Sequence of chain 1.A:
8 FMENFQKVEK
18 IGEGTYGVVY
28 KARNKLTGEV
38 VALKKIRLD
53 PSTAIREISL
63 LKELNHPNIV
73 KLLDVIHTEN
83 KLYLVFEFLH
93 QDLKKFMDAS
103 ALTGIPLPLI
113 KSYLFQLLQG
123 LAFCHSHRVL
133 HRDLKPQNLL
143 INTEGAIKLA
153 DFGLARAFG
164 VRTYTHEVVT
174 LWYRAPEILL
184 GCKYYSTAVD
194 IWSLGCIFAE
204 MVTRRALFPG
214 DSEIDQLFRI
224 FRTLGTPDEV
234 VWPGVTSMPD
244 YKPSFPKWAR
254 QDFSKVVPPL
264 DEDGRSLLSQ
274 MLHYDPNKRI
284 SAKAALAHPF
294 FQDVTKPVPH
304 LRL

The protein below binds the small molecule below.
Small molecule (SMILES): Nc1nc(Oc2cccc(CC(=O)O)c2)c2nc[nH]c2n1

Binding-site contacts:
Ligand atom N1 contacts residue LEU91 of chain 1.A at 2.9 Å (h-bond).
Ligand atom N1 contacts residue ILE18 of chain 1.A at 3.7 Å.
Ligand atom C11 contacts residue LYS41 of chain 1.A at 3.7 Å.
Ligand atom C1 contacts residue LEU91 of chain 1.A at 3.7 Å (hydrophobic).
Ligand atom N4 contacts residue ALA39 of chain 1.A at 3.6 Å.
Ligand atom C9 contacts residue THR22 of chain 1.A at 3.4 Å.
Ligand atom C1 contacts residue LEU142 of chain 1.A at 3.7 Å (hydrophobic).
Ligand atom C13 contacts residue ALA39 of chain 1.A at 3.5 Å (hydrophobic).
Ligand atom C8 contacts residue GLN139 of chain 1.A at 3.5 Å.
Ligand atom N4 contacts residue GLU89 of chain 1.A at 3.0 Å (salt-bridge).
Ligand atom C11 contacts residue ALA39 of chain 1.A at 4.0 Å (hydrophobic).
Ligand atom C5 contacts residue ILE18 of chain 1.A at 3.9 Å (hydrophobic).
Ligand atom N1 contacts residue LEU142 of chain 1.A at 4.0 Å.
Ligand atom C4 contacts residue ILE18 of chain 1.A at 3.8 Å (hydrophobic).
Ligand atom N3 contacts residue LYS41 of chain 1.A at 2.8 Å (salt-bridge).
Ligand atom C12 contacts residue GLU89 of chain 1.A at 3.9 Å.
Ligand atom C12 contacts residue PHE88 of chain 1.A at 3.5 Å (hydrophobic).
Ligand atom N4 contacts residue PHE88 of chain 1.A at 4.0 Å.
Ligand atom C9 contacts residue GLY21 of chain 1.A at 3.6 Å.
Ligand atom C12 contacts residue VAL72 of chain 1.A at 3.6 Å (hydrophobic).
Ligand atom O2 contacts residue GLY21 of chain 1.A at 3.3 Å.
Ligand atom N2 contacts residue LEU142 of chain 1.A at 3.9 Å.
Ligand atom C5 contacts residue VAL26 of chain 1.A at 3.9 Å (hydrophobic).
Ligand atom C7 contacts residue GLY21 of chain 1.A at 4.0 Å.
Ligand atom C7 contacts residue GLN139 of chain 1.A at 3.8 Å.
Ligand atom C4 contacts residue VAL26 of chain 1.A at 3.7 Å (hydrophobic).
Ligand atom O3 contacts residue THR22 of chain 1.A at 2.6 Å (h-bond).
Ligand atom N1 contacts residue PHE90 of chain 1.A at 3.6 Å.
Ligand atom O1 contacts residue LYS41 of chain 1.A at 3.4 Å (salt-bridge).
Ligand atom N3 contacts residue ALA152 of chain 1.A at 3.8 Å.
Ligand atom C12 contacts residue LYS41 of chain 1.A at 3.8 Å.
Ligand atom O3 contacts residue LYS137 of chain 1.A at 3.4 Å.
Ligand atom N5 contacts residue LEU142 of chain 1.A at 4.0 Å.
Ligand atom C6 contacts residue GLY21 of chain 1.A at 3.8 Å.
Ligand atom C12 contacts residue ALA39 of chain 1.A at 4.0 Å (hydrophobic).
Ligand atom N5 contacts residue LEU91 of chain 1.A at 3.5 Å (h-bond).
Ligand atom N5 contacts residue ALA39 of chain 1.A at 3.8 Å.
Ligand atom N4 contacts residue VAL72 of chain 1.A at 3.7 Å.
Ligand atom O2 contacts residue THR22 of chain 1.A at 2.9 Å (h-bond).
Ligand atom C10 contacts residue GLN139 of chain 1.A at 3.5 Å.